Sequence of chain 1.H:
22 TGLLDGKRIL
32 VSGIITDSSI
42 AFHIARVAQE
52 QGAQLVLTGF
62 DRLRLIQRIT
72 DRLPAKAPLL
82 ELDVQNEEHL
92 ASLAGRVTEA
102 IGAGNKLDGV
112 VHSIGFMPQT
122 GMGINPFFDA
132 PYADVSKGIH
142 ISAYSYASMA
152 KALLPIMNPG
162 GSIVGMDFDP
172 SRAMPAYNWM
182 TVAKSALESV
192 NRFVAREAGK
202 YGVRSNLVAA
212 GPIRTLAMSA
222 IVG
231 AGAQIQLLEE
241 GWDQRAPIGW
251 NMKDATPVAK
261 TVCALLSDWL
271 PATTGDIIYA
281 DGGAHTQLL

A small-molecule ligand and the protein it binds are described below.
Small molecule (SMILES): Cc1ccccc1Oc1ccc(Cn2cc(-c3ccccc3)nn2)cc1O

Binding-site contacts:
Ligand atom C10 contacts residue NAD1 of chain 1.AA at 3.3 Å.
Ligand atom C1 contacts residue ALA218 of chain 1.H at 3.5 Å (hydrophobic).
Ligand atom C3 contacts residue PHE117 of chain 1.H at 3.5 Å (hydrophobic).
Ligand atom O1 contacts residue NAD1 of chain 1.AA at 3.2 Å (h-bond).
Ligand atom C22 contacts residue NAD1 of chain 1.AA at 3.4 Å.
Ligand atom C10 contacts residue ILE222 of chain 1.H at 3.5 Å (hydrophobic).
Ligand atom C1 contacts residue GLY116 of chain 1.H at 3.5 Å.
Ligand atom C5 contacts residue MET181 of chain 1.H at 3.7 Å (hydrophobic).
Ligand atom C11 contacts residue NAD1 of chain 1.AA at 3.2 Å.
Ligand atom C3 contacts residue GLY116 of chain 1.H at 3.5 Å.
Ligand atom N3 contacts residue LEU238 of chain 1.H at 3.7 Å.
Ligand atom C3 contacts residue MET181 of chain 1.H at 3.6 Å (hydrophobic).
Ligand atom C2 contacts residue ALA218 of chain 1.H at 3.5 Å (hydrophobic).
Ligand atom C13 contacts residue PHE169 of chain 1.H at 3.6 Å (hydrophobic).
Ligand atom C4 contacts residue MET181 of chain 1.H at 3.7 Å (hydrophobic).
Ligand atom O2 contacts residue TYR178 of chain 1.H at 2.5 Å (h-bond).
Ligand atom C17 contacts residue MET175 of chain 1.H at 3.7 Å (hydrophobic).
Ligand atom C21 contacts residue NAD1 of chain 1.AA at 3.5 Å.
Ligand atom C10 contacts residue MET219 of chain 1.H at 3.8 Å (hydrophobic).
Ligand atom C16 contacts residue MET175 of chain 1.H at 3.5 Å (hydrophobic).
Ligand atom C9 contacts residue MET219 of chain 1.H at 3.6 Å (hydrophobic).
Ligand atom N2 contacts residue GLN234 of chain 1.H at 3.1 Å (h-bond).
Ligand atom C8 contacts residue NAD1 of chain 1.AA at 3.5 Å.
Ligand atom C1 contacts residue NAD1 of chain 1.AA at 3.5 Å.
Ligand atom O1 contacts residue ALA218 of chain 1.H at 3.5 Å.
Ligand atom N2 contacts residue LEU238 of chain 1.H at 3.7 Å.
Ligand atom N3 contacts residue GLN234 of chain 1.H at 3.5 Å (h-bond).
Ligand atom N3 contacts residue ILE222 of chain 1.H at 3.5 Å.
Ligand atom C5 contacts residue MET123 of chain 1.H at 3.6 Å (hydrophobic).
Ligand atom C9 contacts residue ILE222 of chain 1.H at 3.8 Å (hydrophobic).
Ligand atom C16 contacts residue PRO176 of chain 1.H at 3.4 Å (hydrophobic).
Ligand atom O2 contacts residue NAD1 of chain 1.AA at 2.6 Å (h-bond).
Ligand atom C22 contacts residue TYR178 of chain 1.H at 3.4 Å (hydrophobic).
Ligand atom C7 contacts residue ALA218 of chain 1.H at 3.6 Å (hydrophobic).
Ligand atom C21 contacts residue TYR178 of chain 1.H at 3.5 Å (hydrophobic).
Ligand atom N1 contacts residue ILE222 of chain 1.H at 3.6 Å.
Ligand atom C9 contacts residue NAD1 of chain 1.AA at 3.7 Å.
Ligand atom N2 contacts residue ILE222 of chain 1.H at 3.6 Å.
Ligand atom C7 contacts residue NAD1 of chain 1.AA at 3.6 Å.
Ligand atom C12 contacts residue NAD1 of chain 1.AA at 3.2 Å.